The protein below binds the small molecule below.
Small molecule (SMILES): OC[C@H]1O[C@H](O)[C@@H](O)[C@@H](O)[C@@H]1O

Sequence of chain 1.B:
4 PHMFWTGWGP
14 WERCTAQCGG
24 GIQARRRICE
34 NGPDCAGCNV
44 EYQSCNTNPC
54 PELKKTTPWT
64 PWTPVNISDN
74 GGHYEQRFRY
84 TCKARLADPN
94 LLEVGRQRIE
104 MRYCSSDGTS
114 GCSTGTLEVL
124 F

Binding-site contacts:
Ligand atom C1 contacts residue ARG30 of chain 1.B at 3.9 Å.
Ligand atom C1 contacts residue TRP8 of chain 1.B at 1.5 Å (hydrophobic).
Ligand atom O6 contacts residue TRP8 of chain 1.B at 4.4 Å.
Ligand atom O2 contacts residue MET6 of chain 1.B at 4.3 Å.
Ligand atom C3 contacts residue TRP8 of chain 1.B at 3.8 Å (hydrophobic).
Ligand atom O3 contacts residue TRP8 of chain 1.B at 4.4 Å.
Ligand atom C4 contacts residue TRP8 of chain 1.B at 4.2 Å (hydrophobic).
Ligand atom C5 contacts residue TRP8 of chain 1.B at 3.6 Å (hydrophobic).
Ligand atom C1 contacts residue ALA39 of chain 1.B at 4.1 Å (hydrophobic).
Ligand atom O5 contacts residue TRP8 of chain 1.B at 2.3 Å.
Ligand atom O2 contacts residue TRP8 of chain 1.B at 2.9 Å.
Ligand atom O2 contacts residue CYS38 of chain 1.B at 4.3 Å.
Ligand atom O2 contacts residue PHE7 of chain 1.B at 3.7 Å.
Ligand atom C6 contacts residue ARG30 of chain 1.B at 4.0 Å.
Ligand atom O6 contacts residue ARG30 of chain 1.B at 3.0 Å (salt-bridge).
Ligand atom O5 contacts residue ALA39 of chain 1.B at 3.8 Å.
Ligand atom C6 contacts residue TRP8 of chain 1.B at 4.2 Å (hydrophobic).
Ligand atom C2 contacts residue ALA39 of chain 1.B at 4.0 Å (hydrophobic).
Ligand atom C2 contacts residue TRP8 of chain 1.B at 2.5 Å (hydrophobic).
Ligand atom O4 contacts residue ALA39 of chain 1.B at 3.9 Å.
Ligand atom O5 contacts residue ARG30 of chain 1.B at 3.4 Å (salt-bridge).
Ligand atom C5 contacts residue ARG30 of chain 1.B at 4.2 Å.